Binding-site contacts:
Ligand atom O7 contacts residue GLN577 of chain 1.B at 2.9 Å (h-bond).
Ligand atom O3 contacts residue THR578 of chain 1.B at 3.9 Å.
Ligand atom O7 contacts residue PRO576 of chain 1.B at 3.6 Å.
Ligand atom N2 contacts residue GLN577 of chain 1.B at 4.3 Å.
Ligand atom C3 contacts residue GLN577 of chain 1.B at 4.1 Å.
Ligand atom C4 contacts residue ASN328 of chain 1.B at 4.2 Å.
Ligand atom O5 contacts residue ASN328 of chain 1.B at 2.4 Å (h-bond).
Ligand atom C5 contacts residue ASN328 of chain 1.B at 3.7 Å.
Ligand atom C3 contacts residue THR578 of chain 1.B at 4.1 Å.
Ligand atom C1 contacts residue ASN328 of chain 1.B at 1.4 Å.
Ligand atom N2 contacts residue THR578 of chain 1.B at 4.1 Å.
Ligand atom C3 contacts residue ASN328 of chain 1.B at 3.7 Å.
Ligand atom C7 contacts residue GLN577 of chain 1.B at 4.1 Å.
Ligand atom O4 contacts residue THR578 of chain 1.B at 4.3 Å.
Ligand atom C2 contacts residue GLN577 of chain 1.B at 4.4 Å.
Ligand atom C7 contacts residue LEU579 of chain 1.B at 4.3 Å (hydrophobic).
Ligand atom C1 contacts residue GLN577 of chain 1.B at 4.0 Å.
Ligand atom C8 contacts residue LEU579 of chain 1.B at 3.8 Å (hydrophobic).
Ligand atom C2 contacts residue ASN328 of chain 1.B at 2.4 Å.
Ligand atom C5 contacts residue GLN577 of chain 1.B at 4.3 Å.
Ligand atom C7 contacts residue ASN328 of chain 1.B at 3.5 Å.
Ligand atom C8 contacts residue PRO576 of chain 1.B at 4.3 Å (hydrophobic).
Ligand atom O7 contacts residue ASN328 of chain 1.B at 3.8 Å.
Ligand atom O7 contacts residue LEU579 of chain 1.B at 3.9 Å.
Ligand atom N2 contacts residue ASN328 of chain 1.B at 2.8 Å (h-bond).
Ligand atom C7 contacts residue PRO576 of chain 1.B at 4.2 Å (hydrophobic).

The protein below binds the small molecule below.
Small molecule (SMILES): CC(=O)N[C@H]1[C@H](O[C@H]2[C@H](O)[C@@H](NC(C)=O)CO[C@@H]2CO)O[C@H](CO)[C@@H](O)[C@@H]1O

Sequence of chain 1.B:
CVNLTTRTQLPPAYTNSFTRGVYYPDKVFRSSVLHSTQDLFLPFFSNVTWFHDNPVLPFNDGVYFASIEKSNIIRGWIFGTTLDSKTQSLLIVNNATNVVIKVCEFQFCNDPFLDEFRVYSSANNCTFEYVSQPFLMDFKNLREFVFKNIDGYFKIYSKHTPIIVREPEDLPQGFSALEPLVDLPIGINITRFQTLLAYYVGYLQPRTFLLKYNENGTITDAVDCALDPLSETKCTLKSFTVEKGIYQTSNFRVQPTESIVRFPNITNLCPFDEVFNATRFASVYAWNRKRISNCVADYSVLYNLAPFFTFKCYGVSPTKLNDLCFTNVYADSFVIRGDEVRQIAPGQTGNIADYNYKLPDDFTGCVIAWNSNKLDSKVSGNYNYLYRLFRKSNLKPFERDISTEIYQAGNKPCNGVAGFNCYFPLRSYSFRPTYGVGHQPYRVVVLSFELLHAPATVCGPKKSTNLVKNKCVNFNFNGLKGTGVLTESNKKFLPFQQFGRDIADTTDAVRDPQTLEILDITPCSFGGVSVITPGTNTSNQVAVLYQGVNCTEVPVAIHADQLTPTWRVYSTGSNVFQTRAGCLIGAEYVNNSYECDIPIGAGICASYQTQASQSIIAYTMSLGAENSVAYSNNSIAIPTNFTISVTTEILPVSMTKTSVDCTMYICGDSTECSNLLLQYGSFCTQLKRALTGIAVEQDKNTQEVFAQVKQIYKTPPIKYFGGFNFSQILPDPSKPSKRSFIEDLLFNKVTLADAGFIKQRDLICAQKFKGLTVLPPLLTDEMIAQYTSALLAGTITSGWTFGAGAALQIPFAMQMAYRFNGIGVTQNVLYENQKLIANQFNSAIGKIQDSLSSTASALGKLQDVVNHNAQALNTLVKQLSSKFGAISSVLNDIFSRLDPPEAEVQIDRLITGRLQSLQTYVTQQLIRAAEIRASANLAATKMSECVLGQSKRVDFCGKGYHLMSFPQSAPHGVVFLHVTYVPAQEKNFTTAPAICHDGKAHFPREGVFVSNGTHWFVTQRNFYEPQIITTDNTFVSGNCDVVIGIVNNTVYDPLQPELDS